The protein below binds the small molecule below.
Small molecule (SMILES): CC(=O)N[C@@H]1[C@@H](O)[C@H](O)[C@@H](CO)O[C@H]1O

Sequence of chain 1.D:
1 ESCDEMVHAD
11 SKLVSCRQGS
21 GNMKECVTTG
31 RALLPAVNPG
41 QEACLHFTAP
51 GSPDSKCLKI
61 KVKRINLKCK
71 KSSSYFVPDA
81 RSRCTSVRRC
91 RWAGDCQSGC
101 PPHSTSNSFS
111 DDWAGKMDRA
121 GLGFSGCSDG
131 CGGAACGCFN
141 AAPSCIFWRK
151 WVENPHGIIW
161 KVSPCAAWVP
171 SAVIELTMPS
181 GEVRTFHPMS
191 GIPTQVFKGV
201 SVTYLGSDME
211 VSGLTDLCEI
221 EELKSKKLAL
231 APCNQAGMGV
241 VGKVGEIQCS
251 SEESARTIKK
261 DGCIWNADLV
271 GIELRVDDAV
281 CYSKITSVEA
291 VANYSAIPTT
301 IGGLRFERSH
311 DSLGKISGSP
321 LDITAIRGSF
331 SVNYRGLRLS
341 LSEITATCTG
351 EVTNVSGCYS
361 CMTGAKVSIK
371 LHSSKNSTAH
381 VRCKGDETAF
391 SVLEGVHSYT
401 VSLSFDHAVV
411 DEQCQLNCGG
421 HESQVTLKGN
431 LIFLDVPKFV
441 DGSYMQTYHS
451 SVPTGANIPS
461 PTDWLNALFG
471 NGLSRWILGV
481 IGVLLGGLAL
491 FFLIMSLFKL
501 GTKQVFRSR

Binding-site contacts:
Ligand atom C3 contacts residue ASN376 of chain 1.D at 3.8 Å.
Ligand atom C4 contacts residue ASN376 of chain 1.D at 4.2 Å.
Ligand atom N2 contacts residue ASN376 of chain 1.D at 2.9 Å (h-bond).
Ligand atom O7 contacts residue ASN376 of chain 1.D at 3.4 Å (h-bond).
Ligand atom C8 contacts residue ASN376 of chain 1.D at 4.4 Å.
Ligand atom O5 contacts residue ASN376 of chain 1.D at 2.4 Å (h-bond).
Ligand atom C1 contacts residue ASN376 of chain 1.D at 1.4 Å.
Ligand atom C2 contacts residue ASN376 of chain 1.D at 2.5 Å.
Ligand atom C5 contacts residue ASN376 of chain 1.D at 3.7 Å.
Ligand atom C7 contacts residue ASN376 of chain 1.D at 3.3 Å.